This protein binds this small molecule.
Small molecule (SMILES): CC(=O)N[C@H]1[C@H](O[C@H]2[C@H](O)[C@@H](NC(C)=O)CO[C@@H]2CO)O[C@H](CO)[C@@H](O)[C@@H]1O

Sequence of chain 1.C:
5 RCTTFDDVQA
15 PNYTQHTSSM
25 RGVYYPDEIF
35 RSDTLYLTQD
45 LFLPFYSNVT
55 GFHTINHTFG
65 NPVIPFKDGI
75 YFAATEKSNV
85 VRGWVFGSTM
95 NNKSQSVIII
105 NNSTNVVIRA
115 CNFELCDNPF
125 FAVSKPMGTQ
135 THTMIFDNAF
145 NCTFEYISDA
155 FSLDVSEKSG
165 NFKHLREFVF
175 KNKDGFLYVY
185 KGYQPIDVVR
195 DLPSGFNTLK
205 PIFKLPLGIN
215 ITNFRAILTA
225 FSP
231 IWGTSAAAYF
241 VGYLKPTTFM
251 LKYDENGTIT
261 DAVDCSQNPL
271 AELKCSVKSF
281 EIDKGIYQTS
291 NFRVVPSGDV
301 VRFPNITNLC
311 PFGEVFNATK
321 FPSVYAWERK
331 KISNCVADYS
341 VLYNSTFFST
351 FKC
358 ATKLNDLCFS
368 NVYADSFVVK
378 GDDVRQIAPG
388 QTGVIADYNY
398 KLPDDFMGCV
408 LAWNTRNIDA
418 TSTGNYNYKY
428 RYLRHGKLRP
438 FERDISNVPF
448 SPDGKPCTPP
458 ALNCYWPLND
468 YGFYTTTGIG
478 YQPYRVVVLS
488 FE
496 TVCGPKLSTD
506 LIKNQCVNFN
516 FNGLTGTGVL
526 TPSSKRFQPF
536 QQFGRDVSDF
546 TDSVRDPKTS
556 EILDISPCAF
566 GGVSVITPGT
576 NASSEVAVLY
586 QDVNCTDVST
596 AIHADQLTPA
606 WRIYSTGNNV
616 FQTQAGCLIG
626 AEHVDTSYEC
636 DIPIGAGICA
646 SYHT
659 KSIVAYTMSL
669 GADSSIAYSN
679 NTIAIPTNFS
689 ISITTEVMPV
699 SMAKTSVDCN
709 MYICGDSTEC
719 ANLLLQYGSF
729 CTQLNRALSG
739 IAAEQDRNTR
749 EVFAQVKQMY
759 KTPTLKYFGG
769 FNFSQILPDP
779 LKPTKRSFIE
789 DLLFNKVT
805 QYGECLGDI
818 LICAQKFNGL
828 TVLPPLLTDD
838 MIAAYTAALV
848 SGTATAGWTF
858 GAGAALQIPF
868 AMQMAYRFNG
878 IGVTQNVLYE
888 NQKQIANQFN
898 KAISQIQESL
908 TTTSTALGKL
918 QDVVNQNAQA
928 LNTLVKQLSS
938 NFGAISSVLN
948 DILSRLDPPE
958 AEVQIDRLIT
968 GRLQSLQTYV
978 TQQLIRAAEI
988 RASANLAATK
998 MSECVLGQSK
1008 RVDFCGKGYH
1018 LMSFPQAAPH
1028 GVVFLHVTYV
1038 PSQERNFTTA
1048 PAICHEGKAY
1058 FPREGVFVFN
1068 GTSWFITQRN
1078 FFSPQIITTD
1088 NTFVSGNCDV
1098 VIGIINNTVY

Binding-site contacts:
Ligand atom C5 contacts residue ASN1103 of chain 1.C at 3.7 Å.
Ligand atom O7 contacts residue ASN1103 of chain 1.C at 4.5 Å.
Ligand atom O6 contacts residue ASN1103 of chain 1.C at 4.4 Å.
Ligand atom C4 contacts residue ASN1103 of chain 1.C at 4.3 Å.
Ligand atom N2 contacts residue ASN1103 of chain 1.C at 2.8 Å (h-bond).
Ligand atom C3 contacts residue ASN1103 of chain 1.C at 3.8 Å.
Ligand atom C1 contacts residue ASN1103 of chain 1.C at 1.4 Å.
Ligand atom C2 contacts residue ASN1103 of chain 1.C at 2.5 Å.
Ligand atom O5 contacts residue ASN1103 of chain 1.C at 2.5 Å (h-bond).
Ligand atom C7 contacts residue ASN1103 of chain 1.C at 3.9 Å.